The small molecule below binds the protein below.
Small molecule (SMILES): NS(=O)(=O)c1nccs1

Binding-site contacts:
Ligand atom S contacts residue TRP15 of chain 1.A at 4.3 Å.
Ligand atom O2 contacts residue LYS17 of chain 1.A at 4.2 Å.
Ligand atom N3 contacts residue HIS3 of chain 1.A at 4.1 Å.
Ligand atom C2 contacts residue ASP18 of chain 1.A at 3.9 Å.
Ligand atom O1 contacts residue TRP4 of chain 1.A at 3.5 Å.
Ligand atom C5 contacts residue HIS9 of chain 1.A at 3.5 Å.
Ligand atom O1 contacts residue HIS3 of chain 1.A at 4.2 Å.
Ligand atom O1 contacts residue PHE19 of chain 1.A at 4.0 Å.
Ligand atom S1 contacts residue LYS17 of chain 1.A at 4.0 Å.
Ligand atom S contacts residue ASP18 of chain 1.A at 3.5 Å (salt-bridge).
Ligand atom NH contacts residue ASN10 of chain 1.A at 3.3 Å (h-bond).
Ligand atom NH contacts residue TRP15 of chain 1.A at 3.1 Å.
Ligand atom S1 contacts residue ASN10 of chain 1.A at 4.0 Å.
Ligand atom N3 contacts residue ASP18 of chain 1.A at 4.2 Å.
Ligand atom NH contacts residue HIS14 of chain 1.A at 3.7 Å.
Ligand atom O1 contacts residue ASP18 of chain 1.A at 3.5 Å (salt-bridge).
Ligand atom NH contacts residue GLY11 of chain 1.A at 4.3 Å.
Ligand atom O2 contacts residue TRP15 of chain 1.A at 3.8 Å.
Ligand atom O2 contacts residue HIS14 of chain 1.A at 3.0 Å (h-bond).
Ligand atom S1 contacts residue HIS9 of chain 1.A at 3.5 Å (h-bond).
Ligand atom NH contacts residue TRP4 of chain 1.A at 3.5 Å.
Ligand atom S1 contacts residue HIS14 of chain 1.A at 3.5 Å.
Ligand atom O2 contacts residue ASP18 of chain 1.A at 2.8 Å (salt-bridge).
Ligand atom S contacts residue TRP4 of chain 1.A at 4.2 Å.
Ligand atom S contacts residue HIS14 of chain 1.A at 3.9 Å.

Sequence of chain 1.A:
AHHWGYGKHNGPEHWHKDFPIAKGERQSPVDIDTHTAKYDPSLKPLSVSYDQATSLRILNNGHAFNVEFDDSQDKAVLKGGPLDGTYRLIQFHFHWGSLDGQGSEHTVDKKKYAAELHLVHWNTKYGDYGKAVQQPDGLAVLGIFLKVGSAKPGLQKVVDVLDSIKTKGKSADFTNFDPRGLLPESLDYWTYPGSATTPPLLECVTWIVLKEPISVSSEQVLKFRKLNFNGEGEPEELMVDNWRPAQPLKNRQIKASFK